This protein binds this small molecule.
Small molecule (SMILES): CCCCCCCO[C@@H]1O[C@H](CO)[C@@H](O)[C@H](O)[C@H]1O

Binding-site contacts:
Ligand atom C5 contacts residue B7G1 of chain 1.E at 3.7 Å.
Ligand atom C9 contacts residue ASN111 of chain 1.B at 3.6 Å.
Ligand atom C8 contacts residue LYS118 of chain 1.A at 4.0 Å.
Ligand atom C4 contacts residue B7G1 of chain 1.E at 3.4 Å.
Ligand atom O3 contacts residue LYS273 of chain 1.A at 2.4 Å (salt-bridge).
Ligand atom O3 contacts residue ASP274 of chain 1.A at 4.0 Å.
Ligand atom O6 contacts residue VAL114 of chain 1.B at 4.0 Å.
Ligand atom C2 contacts residue GLU270 of chain 1.A at 3.4 Å.
Ligand atom C1 contacts residue GLU270 of chain 1.A at 4.1 Å.
Ligand atom C7 contacts residue ASN111 of chain 1.B at 3.8 Å.
Ligand atom C2 contacts residue LYS273 of chain 1.A at 3.5 Å.
Ligand atom O6 contacts residue ASN111 of chain 1.B at 3.1 Å (h-bond).
Ligand atom C3 contacts residue B7G1 of chain 1.E at 3.6 Å.
Ligand atom C7 contacts residue VAL114 of chain 1.A at 3.6 Å (hydrophobic).
Ligand atom C10 contacts residue ILE271 of chain 1.A at 4.1 Å (hydrophobic).
Ligand atom O2 contacts residue ASP274 of chain 1.A at 4.0 Å.
Ligand atom C13 contacts residue THR96 of chain 1.A at 4.0 Å.
Ligand atom C7 contacts residue LYS118 of chain 1.A at 3.8 Å.
Ligand atom O1 contacts residue ASN111 of chain 1.B at 3.7 Å.
Ligand atom C9 contacts residue LEU267 of chain 1.A at 3.8 Å (hydrophobic).
Ligand atom C13 contacts residue LEU110 of chain 1.B at 3.5 Å (hydrophobic).
Ligand atom O2 contacts residue LYS118 of chain 1.A at 2.5 Å (salt-bridge).
Ligand atom O5 contacts residue ASN111 of chain 1.B at 3.7 Å.
Ligand atom O4 contacts residue B7G1 of chain 1.E at 2.6 Å (h-bond).
Ligand atom O6 contacts residue THR115 of chain 1.B at 3.4 Å (h-bond).
Ligand atom C11 contacts residue LEU117 of chain 1.A at 4.1 Å (hydrophobic).
Ligand atom C6 contacts residue B7G1 of chain 1.E at 3.9 Å.
Ligand atom C3 contacts residue LYS273 of chain 1.A at 3.5 Å.
Ligand atom C6 contacts residue THR115 of chain 1.B at 3.8 Å.
Ligand atom O2 contacts residue LYS273 of chain 1.A at 3.5 Å (salt-bridge).
Ligand atom C8 contacts residue ILE271 of chain 1.A at 3.8 Å (hydrophobic).
Ligand atom C3 contacts residue LYS118 of chain 1.A at 4.0 Å.
Ligand atom C12 contacts residue VAL92 of chain 1.A at 3.6 Å (hydrophobic).
Ligand atom C10 contacts residue LYS118 of chain 1.A at 4.1 Å.
Ligand atom O1 contacts residue GLU270 of chain 1.A at 3.5 Å.
Ligand atom C8 contacts residue GLU270 of chain 1.A at 3.9 Å.
Ligand atom C2 contacts residue LYS118 of chain 1.A at 3.8 Å.
Ligand atom C10 contacts residue LEU267 of chain 1.A at 4.1 Å (hydrophobic).
Ligand atom O3 contacts residue GLU270 of chain 1.A at 4.1 Å.
Ligand atom O2 contacts residue GLU270 of chain 1.A at 2.9 Å (salt-bridge).

Sequence of chain 1.A:
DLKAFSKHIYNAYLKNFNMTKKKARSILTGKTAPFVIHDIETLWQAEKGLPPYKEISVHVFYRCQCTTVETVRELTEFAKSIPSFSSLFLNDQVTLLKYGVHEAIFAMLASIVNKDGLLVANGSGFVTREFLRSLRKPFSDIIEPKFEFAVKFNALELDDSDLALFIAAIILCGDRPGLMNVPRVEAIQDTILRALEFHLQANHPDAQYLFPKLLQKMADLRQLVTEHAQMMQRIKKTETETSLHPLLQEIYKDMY

Sequence of chain 1.B:
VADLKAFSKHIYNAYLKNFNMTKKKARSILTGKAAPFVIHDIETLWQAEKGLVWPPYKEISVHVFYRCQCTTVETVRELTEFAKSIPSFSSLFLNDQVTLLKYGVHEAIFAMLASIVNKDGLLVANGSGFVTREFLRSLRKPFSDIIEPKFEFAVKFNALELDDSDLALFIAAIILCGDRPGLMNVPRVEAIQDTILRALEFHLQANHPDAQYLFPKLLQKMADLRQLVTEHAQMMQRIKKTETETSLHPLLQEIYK